Binding-site contacts:
Ligand atom C4 contacts residue ASN118 of chain 1.H at 4.2 Å.
Ligand atom O4 contacts residue TYR135 of chain 1.H at 3.6 Å.
Ligand atom N2 contacts residue LEU137 of chain 1.H at 3.8 Å.
Ligand atom C1 contacts residue TYR135 of chain 1.H at 4.3 Å (hydrophobic).
Ligand atom C8 contacts residue THR105 of chain 1.H at 4.3 Å.
Ligand atom C7 contacts residue TYR135 of chain 1.H at 4.3 Å (hydrophobic).
Ligand atom N2 contacts residue ASN118 of chain 1.H at 2.8 Å (h-bond).
Ligand atom C8 contacts residue TYR135 of chain 1.H at 3.9 Å (hydrophobic).
Ligand atom C7 contacts residue THR105 of chain 1.H at 4.0 Å.
Ligand atom O5 contacts residue ASN118 of chain 1.H at 2.3 Å (h-bond).
Ligand atom C2 contacts residue TYR135 of chain 1.H at 4.5 Å (hydrophobic).
Ligand atom C5 contacts residue ASN118 of chain 1.H at 3.6 Å.
Ligand atom C7 contacts residue ASN118 of chain 1.H at 3.9 Å.
Ligand atom C3 contacts residue ASN118 of chain 1.H at 3.7 Å.
Ligand atom O7 contacts residue THR105 of chain 1.H at 3.3 Å.
Ligand atom C2 contacts residue ASN118 of chain 1.H at 2.4 Å.
Ligand atom C7 contacts residue VAL104 of chain 1.H at 4.4 Å (hydrophobic).
Ligand atom C1 contacts residue LEU137 of chain 1.H at 4.2 Å (hydrophobic).
Ligand atom C5 contacts residue TYR135 of chain 1.H at 3.6 Å (hydrophobic).
Ligand atom C4 contacts residue TYR135 of chain 1.H at 3.9 Å (hydrophobic).
Ligand atom C3 contacts residue TYR135 of chain 1.H at 3.5 Å (hydrophobic).
Ligand atom O3 contacts residue TYR135 of chain 1.H at 4.2 Å.
Ligand atom O5 contacts residue TYR135 of chain 1.H at 4.5 Å.
Ligand atom N2 contacts residue TYR135 of chain 1.H at 3.9 Å.
Ligand atom O7 contacts residue ASN118 of chain 1.H at 4.4 Å.
Ligand atom C8 contacts residue VAL104 of chain 1.H at 3.7 Å (hydrophobic).
Ligand atom C8 contacts residue LEU137 of chain 1.H at 3.9 Å (hydrophobic).
Ligand atom O6 contacts residue ASN118 of chain 1.H at 4.4 Å.
Ligand atom C1 contacts residue ASN118 of chain 1.H at 1.4 Å.

This protein binds this small molecule.
Small molecule (SMILES): CC(=O)N[C@H]1[C@H](O[C@H]2[C@H](O)[C@@H](NC(C)=O)CO[C@@H]2CO)O[C@H](CO)[C@@H](O[C@@H]2O[C@H](CO)[C@@H](O)[C@H](O)[C@@H]2O)[C@@H]1O

Sequence of chain 1.H:
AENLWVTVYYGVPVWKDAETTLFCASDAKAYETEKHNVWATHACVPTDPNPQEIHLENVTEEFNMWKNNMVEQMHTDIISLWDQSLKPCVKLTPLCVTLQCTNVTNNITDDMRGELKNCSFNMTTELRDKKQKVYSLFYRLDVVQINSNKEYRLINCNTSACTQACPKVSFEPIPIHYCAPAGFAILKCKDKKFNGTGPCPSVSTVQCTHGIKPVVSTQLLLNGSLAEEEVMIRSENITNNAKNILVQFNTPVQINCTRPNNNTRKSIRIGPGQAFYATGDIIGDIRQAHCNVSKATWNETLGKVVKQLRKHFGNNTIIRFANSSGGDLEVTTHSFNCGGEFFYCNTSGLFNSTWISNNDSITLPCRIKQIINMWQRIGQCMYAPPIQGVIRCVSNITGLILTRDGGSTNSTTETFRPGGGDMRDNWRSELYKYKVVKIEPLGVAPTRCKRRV